Sequence of chain 1.B:
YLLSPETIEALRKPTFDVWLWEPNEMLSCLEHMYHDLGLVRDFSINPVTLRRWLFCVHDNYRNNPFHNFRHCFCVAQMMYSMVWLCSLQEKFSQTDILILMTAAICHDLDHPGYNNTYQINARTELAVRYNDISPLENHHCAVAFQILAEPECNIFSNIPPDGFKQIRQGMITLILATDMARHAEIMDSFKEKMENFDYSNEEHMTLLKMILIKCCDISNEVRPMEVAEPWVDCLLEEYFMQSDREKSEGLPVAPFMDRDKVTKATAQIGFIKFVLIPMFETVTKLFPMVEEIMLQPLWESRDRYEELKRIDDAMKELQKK

A protein and the small-molecule ligand that binds it are described below.
Small molecule (SMILES): C[C@@H](Cc1nc(=O)c2cnn(-c3ccccc3Cl)c2[nH]1)C(F)(F)F

Binding-site contacts:
Ligand atom C18 contacts residue PHE276 of chain 1.B at 4.0 Å (hydrophobic).
Ligand atom C3 contacts residue MET185 of chain 1.B at 3.8 Å (hydrophobic).
Ligand atom C11 contacts residue LEU240 of chain 1.B at 3.5 Å (hydrophobic).
Ligand atom C20 contacts residue LEU240 of chain 1.B at 3.9 Å (hydrophobic).
Ligand atom O17 contacts residue GLN273 of chain 1.B at 3.0 Å (h-bond).
Ligand atom F5 contacts residue ALA272 of chain 1.B at 3.0 Å.
Ligand atom C12 contacts residue PHE276 of chain 1.B at 3.5 Å (hydrophobic).
Ligand atom O17 contacts residue PHE276 of chain 1.B at 3.4 Å.
Ligand atom C5 contacts residue HIS72 of chain 1.B at 3.5 Å.
Ligand atom C14 contacts residue GLN273 of chain 1.B at 3.7 Å.
Ligand atom C12 contacts residue LEU240 of chain 1.B at 4.0 Å (hydrophobic).
Ligand atom F6 contacts residue TYR244 of chain 1.B at 4.0 Å.
Ligand atom N15 contacts residue PHE276 of chain 1.B at 3.3 Å.
Ligand atom C10 contacts residue ILE223 of chain 1.B at 4.0 Å (hydrophobic).
Ligand atom F7 contacts residue LEU241 of chain 1.B at 3.8 Å.
Ligand atom C14 contacts residue LEU240 of chain 1.B at 3.9 Å (hydrophobic).
Ligand atom C16 contacts residue PHE276 of chain 1.B at 3.2 Å (hydrophobic).
Ligand atom C7 contacts residue LEU240 of chain 1.B at 4.0 Å (hydrophobic).
Ligand atom C18 contacts residue GLN273 of chain 1.B at 3.6 Å.
Ligand atom C19 contacts residue LEU240 of chain 1.B at 3.9 Å (hydrophobic).
Ligand atom N13 contacts residue LEU240 of chain 1.B at 3.5 Å.
Ligand atom N8 contacts residue LEU240 of chain 1.B at 3.8 Å.
Ligand atom F7 contacts residue TYR244 of chain 1.B at 3.5 Å.
Ligand atom N9 contacts residue ILE223 of chain 1.B at 3.6 Å.
Ligand atom C6 contacts residue TYR244 of chain 1.B at 4.0 Å (hydrophobic).
Ligand atom C16 contacts residue GLN273 of chain 1.B at 3.6 Å.
Ligand atom C11 contacts residue PHE276 of chain 1.B at 3.7 Å (hydrophobic).
Ligand atom F6 contacts residue PHE261 of chain 1.B at 3.5 Å.
Ligand atom C3 contacts residue TYR244 of chain 1.B at 3.8 Å (hydrophobic).
Ligand atom N13 contacts residue PHE276 of chain 1.B at 3.9 Å.
Ligand atom CL1 contacts residue PHE276 of chain 1.B at 3.4 Å.
Ligand atom C6 contacts residue LEU240 of chain 1.B at 3.8 Å (hydrophobic).
Ligand atom C5 contacts residue TYR244 of chain 1.B at 3.6 Å (hydrophobic).
Ligand atom C20 contacts residue GLN273 of chain 1.B at 3.5 Å.
Ligand atom C10 contacts residue ASN225 of chain 1.B at 3.9 Å.
Ligand atom C4 contacts residue TYR244 of chain 1.B at 3.5 Å (hydrophobic).
Ligand atom C14 contacts residue PHE276 of chain 1.B at 3.8 Å (hydrophobic).
Ligand atom CL1 contacts residue MET185 of chain 1.B at 3.8 Å.
Ligand atom N15 contacts residue GLN273 of chain 1.B at 2.9 Å (h-bond).
Ligand atom F7 contacts residue PHE261 of chain 1.B at 3.6 Å.